Binding-site contacts:
Ligand atom C15 contacts residue MET49 of chain 1.A at 3.9 Å (hydrophobic).
Ligand atom C14 contacts residue MET165 of chain 1.A at 3.8 Å (hydrophobic).
Ligand atom N contacts residue PHE140 of chain 1.A at 3.8 Å.
Ligand atom C3 contacts residue ASN142 of chain 1.A at 3.6 Å.
Ligand atom N contacts residue HIS163 of chain 1.A at 2.8 Å (h-bond).
Ligand atom C5 contacts residue LEU141 of chain 1.A at 3.8 Å (hydrophobic).
Ligand atom C12 contacts residue MET49 of chain 1.A at 3.9 Å (hydrophobic).
Ligand atom C4 contacts residue LEU141 of chain 1.A at 3.5 Å (hydrophobic).
Ligand atom O1 contacts residue GLN189 of chain 1.A at 3.8 Å.
Ligand atom C6 contacts residue GLU166 of chain 1.A at 3.7 Å.
Ligand atom N contacts residue SER144 of chain 1.A at 3.8 Å.
Ligand atom O1 contacts residue MET165 of chain 1.A at 3.5 Å.
Ligand atom C4 contacts residue GLU166 of chain 1.A at 3.6 Å.
Ligand atom C15 contacts residue HIS41 of chain 1.A at 3.8 Å.
Ligand atom C6 contacts residue CYS145 of chain 1.A at 3.9 Å (hydrophobic).
Ligand atom C15 contacts residue TYR54 of chain 1.A at 3.7 Å (hydrophobic).
Ligand atom C15 contacts residue ASP187 of chain 1.A at 3.3 Å.
Ligand atom C9 contacts residue GLN189 of chain 1.A at 3.5 Å.
Ligand atom C5 contacts residue PHE140 of chain 1.A at 3.2 Å (hydrophobic).
Ligand atom C4 contacts residue PHE140 of chain 1.A at 3.7 Å (hydrophobic).
Ligand atom O contacts residue MET165 of chain 1.A at 3.5 Å.
Ligand atom C1 contacts residue CYS145 of chain 1.A at 3.9 Å (hydrophobic).
Ligand atom C13 contacts residue HIS164 of chain 1.A at 3.9 Å.
Ligand atom C3 contacts residue LEU141 of chain 1.A at 4.0 Å (hydrophobic).
Ligand atom C4 contacts residue ASN142 of chain 1.A at 3.6 Å.
Ligand atom O contacts residue GLU166 of chain 1.A at 2.9 Å (salt-bridge).
Ligand atom C7 contacts residue ASN142 of chain 1.A at 3.7 Å.
Ligand atom C14 contacts residue HIS41 of chain 1.A at 3.7 Å.
Ligand atom C5 contacts residue HIS163 of chain 1.A at 3.9 Å.
Ligand atom O1 contacts residue ARG188 of chain 1.A at 3.9 Å.
Ligand atom C5 contacts residue GLU166 of chain 1.A at 3.5 Å.
Ligand atom N2 contacts residue GLN189 of chain 1.A at 3.6 Å.
Ligand atom C14 contacts residue ASP187 of chain 1.A at 3.3 Å.
Ligand atom C15 contacts residue ARG188 of chain 1.A at 3.7 Å.
Ligand atom C13 contacts residue HIS41 of chain 1.A at 3.5 Å.
Ligand atom C1 contacts residue ASN142 of chain 1.A at 3.6 Å.
Ligand atom N contacts residue GLU166 of chain 1.A at 3.7 Å.
Ligand atom C6 contacts residue MET165 of chain 1.A at 3.9 Å (hydrophobic).
Ligand atom C14 contacts residue ARG188 of chain 1.A at 3.7 Å.
Ligand atom C6 contacts residue HIS163 of chain 1.A at 3.4 Å.

Sequence of chain 1.A:
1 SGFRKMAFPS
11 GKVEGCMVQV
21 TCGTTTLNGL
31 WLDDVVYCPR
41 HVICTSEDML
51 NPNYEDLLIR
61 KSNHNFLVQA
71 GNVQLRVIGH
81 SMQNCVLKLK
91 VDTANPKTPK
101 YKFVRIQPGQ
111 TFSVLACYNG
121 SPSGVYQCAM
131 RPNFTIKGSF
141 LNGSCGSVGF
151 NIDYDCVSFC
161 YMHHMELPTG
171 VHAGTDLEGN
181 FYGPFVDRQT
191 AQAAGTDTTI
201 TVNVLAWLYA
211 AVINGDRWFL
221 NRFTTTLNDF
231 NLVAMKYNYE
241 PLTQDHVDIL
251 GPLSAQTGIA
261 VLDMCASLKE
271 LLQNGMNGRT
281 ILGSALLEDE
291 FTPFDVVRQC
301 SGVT

Sequence of chain 2.A:
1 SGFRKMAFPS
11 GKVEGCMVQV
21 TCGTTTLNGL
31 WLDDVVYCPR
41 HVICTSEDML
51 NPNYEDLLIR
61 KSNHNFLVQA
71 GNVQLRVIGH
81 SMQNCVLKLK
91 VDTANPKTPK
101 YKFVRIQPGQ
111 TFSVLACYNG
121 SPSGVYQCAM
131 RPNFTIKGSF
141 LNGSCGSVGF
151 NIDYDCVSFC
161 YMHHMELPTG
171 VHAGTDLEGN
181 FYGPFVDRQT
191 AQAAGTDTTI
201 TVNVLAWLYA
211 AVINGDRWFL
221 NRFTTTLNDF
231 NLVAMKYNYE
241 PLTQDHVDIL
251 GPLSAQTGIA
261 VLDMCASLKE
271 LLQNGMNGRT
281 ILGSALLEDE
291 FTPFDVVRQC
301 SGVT

This small molecule binds to this protein.
Small molecule (SMILES): O=C(Cc1cccnc1)N1CCC[C@H]1c1noc(C2CC2)n1